Binding-site contacts:
Ligand atom C2M contacts residue HIS93 of chain 1.A at 2.5 Å.
Ligand atom C2M contacts residue LEU91 of chain 1.A at 4.2 Å (hydrophobic).
Ligand atom C23 contacts residue HIS93 of chain 1.A at 3.7 Å.
Ligand atom S5 contacts residue GLN71 of chain 1.A at 4.3 Å.
Ligand atom C22 contacts residue LEU91 of chain 1.A at 3.9 Å (hydrophobic).
Ligand atom C3 contacts residue GLN71 of chain 1.A at 4.3 Å.
Ligand atom O2 contacts residue VAL74 of chain 1.A at 4.2 Å.
Ligand atom C10 contacts residue VAL74 of chain 1.A at 3.8 Å (hydrophobic).
Ligand atom O1 contacts residue GLN71 of chain 1.A at 3.2 Å (h-bond).
Ligand atom C8 contacts residue LEU91 of chain 1.A at 4.4 Å (hydrophobic).
Ligand atom C26 contacts residue PHE67 of chain 1.A at 4.4 Å (hydrophobic).
Ligand atom C3 contacts residue PHE75 of chain 1.A at 4.0 Å (hydrophobic).
Ligand atom CM contacts residue GLN71 of chain 1.A at 3.5 Å.
Ligand atom C22 contacts residue HIS93 of chain 1.A at 3.5 Å.
Ligand atom C26 contacts residue HIS93 of chain 1.A at 4.4 Å.
Ligand atom C25 contacts residue GLN71 of chain 1.A at 4.5 Å.
Ligand atom C4 contacts residue GLN71 of chain 1.A at 4.3 Å.
Ligand atom C8 contacts residue LEU13 of chain 1.A at 4.4 Å (hydrophobic).
Ligand atom C5 contacts residue LEU91 of chain 1.A at 4.1 Å (hydrophobic).
Ligand atom N21 contacts residue LEU91 of chain 1.A at 4.2 Å.
Ligand atom C7 contacts residue LEU91 of chain 1.A at 3.6 Å (hydrophobic).
Ligand atom C27 contacts residue PHE70 of chain 1.A at 3.9 Å (hydrophobic).
Ligand atom C1 contacts residue VAL74 of chain 1.A at 4.2 Å (hydrophobic).
Ligand atom C4 contacts residue VAL74 of chain 1.A at 3.7 Å (hydrophobic).
Ligand atom C9 contacts residue VAL74 of chain 1.A at 4.0 Å (hydrophobic).
Ligand atom C6 contacts residue LEU91 of chain 1.A at 3.5 Å (hydrophobic).
Ligand atom C3 contacts residue VAL74 of chain 1.A at 3.9 Å (hydrophobic).
Ligand atom N2 contacts residue PHE75 of chain 1.A at 4.2 Å.
Ligand atom CM contacts residue VAL74 of chain 1.A at 4.3 Å (hydrophobic).
Ligand atom O2 contacts residue PHE70 of chain 1.A at 4.3 Å.
Ligand atom O2 contacts residue GLN71 of chain 1.A at 3.7 Å.
Ligand atom C5 contacts residue VAL74 of chain 1.A at 4.5 Å (hydrophobic).
Ligand atom N2 contacts residue VAL74 of chain 1.A at 4.1 Å.

Sequence of chain 1.A:
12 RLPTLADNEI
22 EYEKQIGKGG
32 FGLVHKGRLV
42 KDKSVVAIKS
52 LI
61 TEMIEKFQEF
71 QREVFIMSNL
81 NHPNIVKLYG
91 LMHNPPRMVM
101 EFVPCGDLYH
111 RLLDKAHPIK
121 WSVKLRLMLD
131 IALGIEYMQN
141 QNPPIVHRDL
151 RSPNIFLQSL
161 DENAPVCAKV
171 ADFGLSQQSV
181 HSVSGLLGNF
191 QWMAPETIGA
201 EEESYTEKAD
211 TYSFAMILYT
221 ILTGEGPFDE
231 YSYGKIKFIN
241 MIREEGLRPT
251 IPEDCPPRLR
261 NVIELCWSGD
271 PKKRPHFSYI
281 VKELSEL

A protein and the small-molecule ligand that binds it are described below.
Small molecule (SMILES): Cc1cncc2cccc(S(=O)(=O)N3CCCNC[C@@H]3C)c12